Binding-site contacts:
Ligand atom C contacts residue THR165 of chain 1.B at 3.8 Å.
Ligand atom NE2 contacts residue VAL108 of chain 1.B at 4.2 Å.
Ligand atom OE1 contacts residue PRO163 of chain 1.B at 4.4 Å.
Ligand atom O contacts residue THR165 of chain 1.B at 2.6 Å (h-bond).
Ligand atom C contacts residue ALA164 of chain 1.B at 3.7 Å (hydrophobic).
Ligand atom CA contacts residue ILE160 of chain 1.B at 3.7 Å (hydrophobic).
Ligand atom O contacts residue PRO163 of chain 1.B at 4.1 Å.
Ligand atom N contacts residue THR165 of chain 1.B at 4.0 Å.
Ligand atom OZ2 contacts residue ASP158 of chain 1.B at 4.0 Å.
Ligand atom N contacts residue ASP158 of chain 1.B at 3.0 Å (salt-bridge).
Ligand atom C contacts residue ILE160 of chain 1.B at 4.2 Å (hydrophobic).
Ligand atom N contacts residue ILE160 of chain 1.B at 3.0 Å (h-bond).
Ligand atom OE1 contacts residue GLY162 of chain 1.B at 4.3 Å.
Ligand atom CB contacts residue ASP158 of chain 1.B at 3.9 Å.
Ligand atom OXT contacts residue ALA164 of chain 1.B at 2.9 Å (h-bond).
Ligand atom OZ2 contacts residue ILE160 of chain 1.B at 3.7 Å.
Ligand atom C contacts residue PRO163 of chain 1.B at 3.9 Å (hydrophobic).
Ligand atom N contacts residue GLY162 of chain 1.B at 4.3 Å.
Ligand atom CD contacts residue ILE160 of chain 1.B at 4.5 Å (hydrophobic).
Ligand atom C contacts residue GLY162 of chain 1.B at 3.3 Å.
Ligand atom N contacts residue GLN150 of chain 1.B at 4.0 Å.
Ligand atom O contacts residue ALA164 of chain 1.B at 3.6 Å.
Ligand atom OXT contacts residue PRO163 of chain 1.B at 3.3 Å (h-bond).
Ligand atom O contacts residue GLY162 of chain 1.B at 3.1 Å (h-bond).
Ligand atom O contacts residue ILE160 of chain 1.B at 3.7 Å.
Ligand atom OXT contacts residue THR165 of chain 1.B at 3.9 Å.
Ligand atom OE1 contacts residue VAL108 of chain 1.B at 3.9 Å.
Ligand atom CG contacts residue ASP158 of chain 1.B at 3.4 Å.
Ligand atom OXT contacts residue GLY162 of chain 1.B at 3.3 Å.
Ligand atom O contacts residue ILE161 of chain 1.B at 4.2 Å.
Ligand atom CA contacts residue ASP158 of chain 1.B at 3.9 Å.
Ligand atom CA contacts residue GLY162 of chain 1.B at 3.7 Å.
Ligand atom NE2 contacts residue ILE160 of chain 1.B at 4.1 Å.

Sequence of chain 1.B:
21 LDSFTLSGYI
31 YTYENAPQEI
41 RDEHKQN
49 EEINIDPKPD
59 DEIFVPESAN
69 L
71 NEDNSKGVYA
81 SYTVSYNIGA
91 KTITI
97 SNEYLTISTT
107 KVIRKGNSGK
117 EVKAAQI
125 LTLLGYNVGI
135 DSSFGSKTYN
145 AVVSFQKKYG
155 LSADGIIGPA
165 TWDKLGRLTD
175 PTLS

The protein below binds the small molecule below.
Small molecule (SMILES): N[C@@H](CCC(=O)NO)C(=O)O